Binding-site contacts:
Ligand atom C3 contacts residue ASN105 of chain 1.C at 3.8 Å.
Ligand atom C1 contacts residue HIS144 of chain 1.C at 3.8 Å.
Ligand atom C2 contacts residue ASN105 of chain 1.C at 2.5 Å.
Ligand atom C1 contacts residue ASN105 of chain 1.C at 1.4 Å.
Ligand atom C7 contacts residue ASN105 of chain 1.C at 3.5 Å.
Ligand atom C5 contacts residue ASN105 of chain 1.C at 3.6 Å.
Ligand atom C5 contacts residue HIS144 of chain 1.C at 4.0 Å.
Ligand atom N2 contacts residue ASN105 of chain 1.C at 2.9 Å (h-bond).
Ligand atom O7 contacts residue ASN105 of chain 1.C at 3.7 Å.
Ligand atom O5 contacts residue HIS144 of chain 1.C at 3.4 Å.
Ligand atom C6 contacts residue HIS144 of chain 1.C at 4.2 Å.
Ligand atom O5 contacts residue ASN105 of chain 1.C at 2.4 Å (h-bond).
Ligand atom C8 contacts residue ASN105 of chain 1.C at 4.3 Å.
Ligand atom C4 contacts residue ASN105 of chain 1.C at 4.2 Å.
Ligand atom C8 contacts residue PRO103 of chain 1.C at 3.8 Å (hydrophobic).
Ligand atom C8 contacts residue LEU104 of chain 1.C at 4.2 Å (hydrophobic).

This small molecule binds to this protein.
Small molecule (SMILES): CC(=O)N[C@H]1[C@H](O[C@H]2[C@H](O)[C@@H](NC(C)=O)CO[C@@H]2CO)O[C@H](CO)[C@@H](O)[C@@H]1O

Sequence of chain 1.C:
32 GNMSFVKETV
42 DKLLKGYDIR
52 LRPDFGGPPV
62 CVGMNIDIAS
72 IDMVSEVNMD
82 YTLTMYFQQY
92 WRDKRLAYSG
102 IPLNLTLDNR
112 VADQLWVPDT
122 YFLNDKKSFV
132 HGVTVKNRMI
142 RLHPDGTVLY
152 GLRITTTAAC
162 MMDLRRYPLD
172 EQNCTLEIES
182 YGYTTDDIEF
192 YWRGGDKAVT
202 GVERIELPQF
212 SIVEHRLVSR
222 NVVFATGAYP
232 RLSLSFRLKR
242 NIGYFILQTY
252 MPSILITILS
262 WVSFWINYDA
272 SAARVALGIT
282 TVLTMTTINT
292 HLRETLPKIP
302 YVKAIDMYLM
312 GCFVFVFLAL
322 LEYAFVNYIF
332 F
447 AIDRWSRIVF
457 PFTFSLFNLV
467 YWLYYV